Binding-site contacts:
Ligand atom O2P contacts residue SER390 of chain 1.D at 2.5 Å (h-bond).
Ligand atom N3 contacts residue CYS333 of chain 1.D at 3.6 Å (h-bond).
Ligand atom N7 contacts residue MET416 of chain 1.D at 3.4 Å (h-bond).
Ligand atom O2P contacts residue GLY389 of chain 1.D at 3.2 Å.
Ligand atom P contacts residue GLY389 of chain 1.D at 3.9 Å.
Ligand atom N1 contacts residue GLN443 of chain 1.D at 2.7 Å (h-bond).
Ligand atom O2' contacts residue ARG324 of chain 1.D at 2.9 Å (salt-bridge).
Ligand atom O6 contacts residue MET416 of chain 1.D at 2.9 Å (h-bond).
Ligand atom C6 contacts residue NAD1 of chain 1.Y at 3.9 Å.
Ligand atom O3P contacts residue GLY368 of chain 1.D at 3.6 Å.
Ligand atom P contacts residue SER331 of chain 1.D at 3.6 Å.
Ligand atom O5' contacts residue SER331 of chain 1.D at 3.3 Å (h-bond).
Ligand atom O3' contacts residue GLY367 of chain 1.D at 3.5 Å (h-bond).
Ligand atom P contacts residue SER390 of chain 1.D at 3.8 Å.
Ligand atom C4 contacts residue NAD1 of chain 1.Y at 3.7 Å.
Ligand atom O3P contacts residue GLY330 of chain 1.D at 3.9 Å.
Ligand atom O5' contacts residue GLY367 of chain 1.D at 3.9 Å.
Ligand atom O6 contacts residue GLY415 of chain 1.D at 3.1 Å.
Ligand atom C6 contacts residue GLN443 of chain 1.D at 3.9 Å.
Ligand atom C8 contacts residue MET72 of chain 1.D at 3.4 Å (hydrophobic).
Ligand atom N1 contacts residue NAD1 of chain 1.Y at 3.7 Å.
Ligand atom C5 contacts residue NAD1 of chain 1.Y at 3.8 Å.
Ligand atom N7 contacts residue MET72 of chain 1.D at 3.9 Å.
Ligand atom O1P contacts residue GLY368 of chain 1.D at 3.8 Å.
Ligand atom O2' contacts residue ASP366 of chain 1.D at 3.7 Å.
Ligand atom C6 contacts residue MET416 of chain 1.D at 3.7 Å (hydrophobic).
Ligand atom C2 contacts residue GLN443 of chain 1.D at 3.3 Å.
Ligand atom O5' contacts residue GLY330 of chain 1.D at 3.5 Å.
Ligand atom O3P contacts residue SER331 of chain 1.D at 2.8 Å (h-bond).
Ligand atom C2 contacts residue CYS333 of chain 1.D at 3.3 Å (hydrophobic).
Ligand atom C6 contacts residue GLY417 of chain 1.D at 3.5 Å.
Ligand atom O6 contacts residue GLY417 of chain 1.D at 2.4 Å (h-bond).
Ligand atom O3' contacts residue ASP366 of chain 1.D at 2.8 Å (salt-bridge).
Ligand atom N3 contacts residue NAD1 of chain 1.Y at 3.1 Å.
Ligand atom C2 contacts residue NAD1 of chain 1.Y at 3.4 Å.
Ligand atom O2P contacts residue SER331 of chain 1.D at 3.7 Å.
Ligand atom C2 contacts residue THR335 of chain 1.D at 3.9 Å.
Ligand atom O1P contacts residue GLY389 of chain 1.D at 3.3 Å (h-bond).
Ligand atom O1P contacts residue GLY367 of chain 1.D at 3.5 Å.
Ligand atom C5 contacts residue MET416 of chain 1.D at 3.9 Å (hydrophobic).

A small-molecule ligand and the protein it binds are described below.
Small molecule (SMILES): O=c1[nH]cnc2c1ncn2[C@@H]1O[C@H](COP(=O)(O)O)[C@@H](O)[C@H]1O

Sequence of chain 1.D:
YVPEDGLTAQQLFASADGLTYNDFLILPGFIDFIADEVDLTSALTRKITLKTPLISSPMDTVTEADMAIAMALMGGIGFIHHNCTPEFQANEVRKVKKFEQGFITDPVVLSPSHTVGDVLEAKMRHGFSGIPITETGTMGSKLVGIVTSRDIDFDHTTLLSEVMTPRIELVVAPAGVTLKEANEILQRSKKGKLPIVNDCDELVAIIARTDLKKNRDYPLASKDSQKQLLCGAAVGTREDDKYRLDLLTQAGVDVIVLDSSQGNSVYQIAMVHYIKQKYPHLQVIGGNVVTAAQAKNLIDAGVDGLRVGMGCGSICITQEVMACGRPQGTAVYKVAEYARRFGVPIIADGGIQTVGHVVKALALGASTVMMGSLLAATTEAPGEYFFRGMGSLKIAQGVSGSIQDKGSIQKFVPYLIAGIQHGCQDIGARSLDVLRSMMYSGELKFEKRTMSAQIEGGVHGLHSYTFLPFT